Binding-site contacts:
Ligand atom O2 contacts residue GLY430 of chain 1.F at 3.5 Å (h-bond).
Ligand atom O4 contacts residue GLY436 of chain 1.F at 3.8 Å.
Ligand atom O3P contacts residue ARG405 of chain 1.F at 2.9 Å (salt-bridge).
Ligand atom O1P contacts residue PRO433 of chain 1.F at 3.8 Å.
Ligand atom O1 contacts residue GLY434 of chain 1.F at 3.8 Å.
Ligand atom O6P contacts residue SER353 of chain 1.F at 2.7 Å (h-bond).
Ligand atom C6 contacts residue THR438 of chain 1.F at 3.4 Å.
Ligand atom O4P contacts residue SER435 of chain 1.F at 3.7 Å.
Ligand atom O6 contacts residue THR349 of chain 1.F at 3.1 Å (h-bond).
Ligand atom P1 contacts residue ARG405 of chain 1.F at 3.7 Å.
Ligand atom P2 contacts residue SER435 of chain 1.F at 3.6 Å.
Ligand atom O4 contacts residue THR438 of chain 1.F at 3.4 Å (h-bond).
Ligand atom O2 contacts residue LEU347 of chain 1.F at 3.4 Å.
Ligand atom O5P contacts residue SER435 of chain 1.F at 2.7 Å (h-bond).
Ligand atom C6 contacts residue LEU347 of chain 1.F at 3.6 Å (hydrophobic).
Ligand atom O2P contacts residue ARG405 of chain 1.F at 2.7 Å (salt-bridge).
Ligand atom O3 contacts residue GLY430 of chain 1.F at 3.1 Å.
Ligand atom O3P contacts residue TRP398 of chain 1.F at 2.7 Å (h-bond).
Ligand atom O6P contacts residue ARG352 of chain 1.F at 3.8 Å.
Ligand atom C3 contacts residue GLY434 of chain 1.F at 3.5 Å.
Ligand atom O5P contacts residue THR349 of chain 1.F at 3.3 Å (h-bond).
Ligand atom C5 contacts residue GLY434 of chain 1.F at 3.5 Å.
Ligand atom C3 contacts residue ARG432 of chain 1.F at 3.4 Å.
Ligand atom O5 contacts residue LEU347 of chain 1.F at 3.7 Å.
Ligand atom O5P contacts residue THR350 of chain 1.F at 2.7 Å (h-bond).
Ligand atom C4 contacts residue GLY434 of chain 1.F at 3.4 Å.
Ligand atom C6 contacts residue SER353 of chain 1.F at 3.7 Å.
Ligand atom O4P contacts residue SER353 of chain 1.F at 3.6 Å.
Ligand atom O3 contacts residue TRP398 of chain 1.F at 3.7 Å.
Ligand atom P2 contacts residue THR349 of chain 1.F at 3.7 Å.
Ligand atom P2 contacts residue SER353 of chain 1.F at 3.7 Å.
Ligand atom O6P contacts residue THR348 of chain 1.F at 2.5 Å (h-bond).
Ligand atom O3 contacts residue ARG432 of chain 1.F at 2.9 Å (salt-bridge).
Ligand atom O1P contacts residue GLY434 of chain 1.F at 2.9 Å (h-bond).
Ligand atom O4P contacts residue GLY436 of chain 1.F at 3.0 Å (h-bond).
Ligand atom O5P contacts residue THR348 of chain 1.F at 3.7 Å.
Ligand atom O6 contacts residue THR348 of chain 1.F at 3.6 Å.
Ligand atom O4 contacts residue GLY434 of chain 1.F at 2.6 Å (h-bond).
Ligand atom P2 contacts residue THR348 of chain 1.F at 3.5 Å.
Ligand atom O4 contacts residue TYR437 of chain 1.F at 2.9 Å (h-bond).

The protein below binds the small molecule below.
Small molecule (SMILES): O=P(O)(O)OC[C@H]1O[C@](O)(COP(=O)(O)O)[C@@H](O)[C@@H]1O

Sequence of chain 1.F:
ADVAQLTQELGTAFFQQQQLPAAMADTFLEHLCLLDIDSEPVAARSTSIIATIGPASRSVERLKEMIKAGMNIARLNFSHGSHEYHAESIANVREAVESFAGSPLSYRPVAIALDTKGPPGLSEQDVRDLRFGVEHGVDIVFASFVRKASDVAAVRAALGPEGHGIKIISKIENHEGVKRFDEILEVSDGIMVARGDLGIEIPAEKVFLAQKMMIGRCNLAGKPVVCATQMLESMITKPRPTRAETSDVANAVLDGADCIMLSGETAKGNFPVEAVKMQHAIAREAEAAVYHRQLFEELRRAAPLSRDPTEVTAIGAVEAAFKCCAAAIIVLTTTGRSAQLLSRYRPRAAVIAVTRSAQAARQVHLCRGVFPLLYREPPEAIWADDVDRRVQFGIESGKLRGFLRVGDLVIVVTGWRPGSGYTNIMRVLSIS